Binding-site contacts:
Ligand atom C8 contacts residue GLY13 of chain 1.F at 3.8 Å.
Ligand atom C7 contacts residue SER17 of chain 1.F at 3.0 Å.
Ligand atom O5 contacts residue ASN58 of chain 1.E at 2.4 Å (h-bond).
Ligand atom N2 contacts residue SER17 of chain 1.F at 4.3 Å.
Ligand atom C3 contacts residue ASN58 of chain 1.E at 3.8 Å.
Ligand atom N2 contacts residue ASN58 of chain 1.E at 2.9 Å (h-bond).
Ligand atom C1 contacts residue ASN58 of chain 1.E at 1.4 Å.
Ligand atom C7 contacts residue GLU57 of chain 1.E at 3.5 Å.
Ligand atom C2 contacts residue ASN58 of chain 1.E at 2.4 Å.
Ligand atom O7 contacts residue GLY16 of chain 1.F at 4.0 Å.
Ligand atom C7 contacts residue ASN58 of chain 1.E at 3.7 Å.
Ligand atom O6 contacts residue ASN58 of chain 1.E at 4.4 Å.
Ligand atom C5 contacts residue ASN58 of chain 1.E at 3.7 Å.
Ligand atom C1 contacts residue GLU57 of chain 1.E at 4.3 Å.
Ligand atom C8 contacts residue SER17 of chain 1.F at 3.2 Å.
Ligand atom C3 contacts residue GLU57 of chain 1.E at 3.9 Å.
Ligand atom C2 contacts residue GLU57 of chain 1.E at 3.8 Å.
Ligand atom C4 contacts residue ASN58 of chain 1.E at 4.2 Å.
Ligand atom C8 contacts residue GLU57 of chain 1.E at 3.3 Å.
Ligand atom N2 contacts residue GLU57 of chain 1.E at 2.8 Å (salt-bridge).
Ligand atom C7 contacts residue GLY16 of chain 1.F at 4.4 Å.
Ligand atom O7 contacts residue ASN58 of chain 1.E at 4.1 Å.
Ligand atom O7 contacts residue SER17 of chain 1.F at 2.2 Å (h-bond).
Ligand atom O3 contacts residue GLU57 of chain 1.E at 4.2 Å.

Sequence of chain 1.F:
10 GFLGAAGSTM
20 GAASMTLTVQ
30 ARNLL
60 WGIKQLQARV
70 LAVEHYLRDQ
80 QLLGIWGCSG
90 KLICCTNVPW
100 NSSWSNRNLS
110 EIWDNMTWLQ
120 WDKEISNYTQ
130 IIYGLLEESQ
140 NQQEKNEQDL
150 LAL

Sequence of chain 1.E:
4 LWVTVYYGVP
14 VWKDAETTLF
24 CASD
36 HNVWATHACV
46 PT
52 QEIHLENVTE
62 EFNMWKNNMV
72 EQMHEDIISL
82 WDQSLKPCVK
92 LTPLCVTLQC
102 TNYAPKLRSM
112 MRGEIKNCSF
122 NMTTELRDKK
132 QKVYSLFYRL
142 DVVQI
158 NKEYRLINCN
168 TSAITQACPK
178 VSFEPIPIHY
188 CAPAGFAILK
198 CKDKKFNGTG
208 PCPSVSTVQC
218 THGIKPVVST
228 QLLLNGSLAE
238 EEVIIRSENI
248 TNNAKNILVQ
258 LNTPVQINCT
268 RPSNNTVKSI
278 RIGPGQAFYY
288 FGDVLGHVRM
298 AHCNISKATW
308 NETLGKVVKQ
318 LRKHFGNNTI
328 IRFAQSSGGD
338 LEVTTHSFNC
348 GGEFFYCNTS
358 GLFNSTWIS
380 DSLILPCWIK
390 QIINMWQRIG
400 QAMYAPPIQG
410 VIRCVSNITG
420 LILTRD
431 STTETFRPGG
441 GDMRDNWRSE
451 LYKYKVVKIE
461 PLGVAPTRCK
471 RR

This small molecule binds to this protein.
Small molecule (SMILES): CC(=O)N[C@@H]1[C@@H](O)[C@H](O)[C@@H](CO)O[C@H]1O